Sequence of chain 1.S:
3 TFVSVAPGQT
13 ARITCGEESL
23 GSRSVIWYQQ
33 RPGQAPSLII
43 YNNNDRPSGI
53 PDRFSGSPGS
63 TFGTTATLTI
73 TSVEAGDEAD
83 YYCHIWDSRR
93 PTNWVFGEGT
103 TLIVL

Binding-site contacts:
Ligand atom O6 contacts residue ASN44 of chain 1.S at 2.8 Å (h-bond).
Ligand atom O4 contacts residue ASN45 of chain 1.S at 2.6 Å (h-bond).
Ligand atom N2 contacts residue HIS299 of chain 1.R at 3.3 Å (h-bond).
Ligand atom C3 contacts residue ILE104 of chain 1.T at 3.6 Å (hydrophobic).
Ligand atom C3 contacts residue ASN301 of chain 1.R at 3.7 Å.
Ligand atom C5 contacts residue ASN301 of chain 1.R at 3.2 Å.
Ligand atom O3 contacts residue ILE104 of chain 1.T at 3.7 Å.
Ligand atom C2 contacts residue ASN301 of chain 1.R at 2.6 Å.
Ligand atom O3 contacts residue PRO60 of chain 1.S at 3.4 Å.
Ligand atom C3 contacts residue HIS299 of chain 1.R at 3.6 Å.
Ligand atom C3 contacts residue ASN45 of chain 1.S at 3.8 Å.
Ligand atom O4 contacts residue ASN44 of chain 1.S at 3.8 Å.
Ligand atom C4 contacts residue SER62 of chain 1.S at 3.8 Å.
Ligand atom N2 contacts residue ASN301 of chain 1.R at 3.2 Å (h-bond).
Ligand atom O3 contacts residue ASN45 of chain 1.S at 3.3 Å (h-bond).
Ligand atom C8 contacts residue THR267 of chain 1.R at 3.7 Å.
Ligand atom O5 contacts residue ARG103 of chain 1.T at 3.2 Å (salt-bridge).
Ligand atom C2 contacts residue GLY106 of chain 1.T at 3.3 Å.
Ligand atom O4 contacts residue ARG103 of chain 1.T at 3.8 Å.
Ligand atom C5 contacts residue THR383 of chain 1.R at 3.8 Å.
Ligand atom O3 contacts residue GLY106 of chain 1.T at 2.8 Å (h-bond).
Ligand atom O6 contacts residue SER381 of chain 1.R at 2.9 Å (h-bond).
Ligand atom C4 contacts residue ILE104 of chain 1.T at 3.8 Å (hydrophobic).
Ligand atom O5 contacts residue ASN301 of chain 1.R at 2.0 Å (h-bond).
Ligand atom O4 contacts residue ILE104 of chain 1.T at 3.7 Å.
Ligand atom O6 contacts residue ARG296 of chain 1.R at 3.7 Å.
Ligand atom C4 contacts residue ASN45 of chain 1.S at 3.7 Å.
Ligand atom C3 contacts residue GLY106 of chain 1.T at 3.4 Å.
Ligand atom O4 contacts residue SER62 of chain 1.S at 3.7 Å.
Ligand atom O6 contacts residue THR383 of chain 1.R at 3.6 Å.
Ligand atom C2 contacts residue HIS299 of chain 1.R at 3.8 Å.
Ligand atom C1 contacts residue ASN301 of chain 1.R at 1.2 Å.
Ligand atom C6 contacts residue ILE104 of chain 1.T at 3.8 Å (hydrophobic).
Ligand atom C4 contacts residue GLY106 of chain 1.T at 3.7 Å.
Ligand atom C5 contacts residue ILE104 of chain 1.T at 3.4 Å (hydrophobic).
Ligand atom C6 contacts residue THR383 of chain 1.R at 3.8 Å.
Ligand atom O4 contacts residue VAL107 of chain 1.T at 3.8 Å.
Ligand atom O3 contacts residue GLY61 of chain 1.S at 3.0 Å (h-bond).
Ligand atom C6 contacts residue ARG103 of chain 1.T at 3.6 Å.
Ligand atom O5 contacts residue SER381 of chain 1.R at 3.8 Å.

The small molecule below binds the protein below.
Small molecule (SMILES): CC(=O)N[C@H]1[C@H](O[C@H]2[C@H](O)[C@@H](NC(C)=O)CO[C@@H]2CO)O[C@H](CO)[C@@H](O[C@@H]2O[C@H](CO[C@H]3O[C@H](CO[C@H]4O[C@H](CO)[C@@H](O)[C@H](O)[C@@H]4O)[C@@H](O)[C@H](O[C@H]4O[C@H](CO)[C@@H](O)[C@H](O)[C@@H]4O)[C@@H]3O)[C@@H](O)[C@H](O[C@H]3O[C@H](CO)[C@@H](O)[C@H](O)[C@@H]3O[C@H]3O[C@H](CO)[C@@H](O)[C@H](O)[C@@H]3O[C@H]3O[C@H](CO)[C@@H](O)[C@H](O)[C@@H]3O)[C@@H]2O)[C@@H]1O

Sequence of chain 1.T:
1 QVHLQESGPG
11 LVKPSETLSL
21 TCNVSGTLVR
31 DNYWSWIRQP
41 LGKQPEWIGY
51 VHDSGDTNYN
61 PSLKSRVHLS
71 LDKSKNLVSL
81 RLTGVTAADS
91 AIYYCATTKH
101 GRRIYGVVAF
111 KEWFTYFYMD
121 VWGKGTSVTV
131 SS

Sequence of chain 1.R:
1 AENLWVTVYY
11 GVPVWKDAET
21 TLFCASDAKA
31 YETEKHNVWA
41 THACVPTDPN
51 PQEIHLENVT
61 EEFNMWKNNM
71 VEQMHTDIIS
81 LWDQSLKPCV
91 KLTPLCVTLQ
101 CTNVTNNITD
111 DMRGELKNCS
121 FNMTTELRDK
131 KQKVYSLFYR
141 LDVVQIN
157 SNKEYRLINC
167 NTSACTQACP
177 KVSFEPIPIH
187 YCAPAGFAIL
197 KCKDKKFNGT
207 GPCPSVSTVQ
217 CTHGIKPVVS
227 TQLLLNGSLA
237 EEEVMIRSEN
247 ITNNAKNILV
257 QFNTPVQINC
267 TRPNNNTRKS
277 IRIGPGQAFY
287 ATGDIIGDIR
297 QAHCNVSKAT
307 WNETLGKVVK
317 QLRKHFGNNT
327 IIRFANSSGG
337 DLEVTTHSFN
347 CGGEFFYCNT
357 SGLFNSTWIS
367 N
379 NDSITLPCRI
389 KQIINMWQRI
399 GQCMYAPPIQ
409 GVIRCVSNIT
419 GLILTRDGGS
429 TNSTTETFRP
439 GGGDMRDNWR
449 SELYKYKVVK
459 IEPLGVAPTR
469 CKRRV